Binding-site contacts:
Ligand atom O3 contacts residue ARG141 of chain 1.A at 3.8 Å.
Ligand atom C10 contacts residue VAL136 of chain 1.A at 3.7 Å (hydrophobic).
Ligand atom O3 contacts residue SER50 of chain 1.A at 4.5 Å.
Ligand atom C9 contacts residue VAL134 of chain 1.A at 4.5 Å (hydrophobic).
Ligand atom O3 contacts residue VAL134 of chain 1.A at 4.0 Å.
Ligand atom O1 contacts residue ILE86 of chain 1.A at 4.3 Å.
Ligand atom C9 contacts residue SER50 of chain 1.A at 3.8 Å.
Ligand atom C2 contacts residue PRO91 of chain 1.A at 3.9 Å (hydrophobic).
Ligand atom C2 contacts residue ILE86 of chain 1.A at 3.8 Å (hydrophobic).
Ligand atom C3 contacts residue ILE86 of chain 1.A at 4.2 Å (hydrophobic).
Ligand atom C8 contacts residue ILE86 of chain 1.A at 4.0 Å (hydrophobic).
Ligand atom C3 contacts residue SER50 of chain 1.A at 4.0 Å.
Ligand atom C8 contacts residue LEU52 of chain 1.A at 4.4 Å (hydrophobic).
Ligand atom C2 contacts residue SER90 of chain 1.A at 3.8 Å.
Ligand atom C10 contacts residue ARG141 of chain 1.A at 4.0 Å.
Ligand atom O1 contacts residue SER50 of chain 1.A at 2.8 Å (h-bond).
Ligand atom O3 contacts residue VAL136 of chain 1.A at 3.6 Å.
Ligand atom C9 contacts residue LEU52 of chain 1.A at 3.9 Å (hydrophobic).
Ligand atom N1 contacts residue ILE86 of chain 1.A at 3.9 Å.
Ligand atom O1 contacts residue SER90 of chain 1.A at 4.5 Å.
Ligand atom C1 contacts residue ILE86 of chain 1.A at 3.5 Å (hydrophobic).

Sequence of chain 1.A:
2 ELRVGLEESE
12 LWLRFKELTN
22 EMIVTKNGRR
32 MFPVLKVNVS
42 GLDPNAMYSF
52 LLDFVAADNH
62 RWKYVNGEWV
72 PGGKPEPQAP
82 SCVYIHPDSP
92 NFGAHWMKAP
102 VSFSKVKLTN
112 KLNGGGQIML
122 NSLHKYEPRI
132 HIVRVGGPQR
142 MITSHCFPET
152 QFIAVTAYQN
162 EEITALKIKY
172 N

This protein binds this small molecule.
Small molecule (SMILES): CN(C)C(=O)N1CCOC[C@]12CCOC2